Binding-site contacts:
Ligand atom C3 contacts residue PHE66 of chain 1.F at 4.3 Å (hydrophobic).
Ligand atom O4 contacts residue PHE66 of chain 1.F at 4.5 Å.
Ligand atom C5 contacts residue PHE66 of chain 1.F at 3.7 Å (hydrophobic).
Ligand atom C7 contacts residue ASN196 of chain 1.F at 3.0 Å.
Ligand atom C7 contacts residue TRP520 of chain 1.E at 3.7 Å (hydrophobic).
Ligand atom C8 contacts residue TRP520 of chain 1.E at 3.3 Å (hydrophobic).
Ligand atom O7 contacts residue TRP520 of chain 1.E at 3.7 Å.
Ligand atom O6 contacts residue THR198 of chain 1.F at 4.3 Å.
Ligand atom O5 contacts residue PHE66 of chain 1.F at 4.2 Å.
Ligand atom C4 contacts residue PHE66 of chain 1.F at 4.5 Å (hydrophobic).
Ligand atom O5 contacts residue ASN196 of chain 1.F at 2.4 Å (h-bond).
Ligand atom N2 contacts residue TRP520 of chain 1.E at 4.3 Å.
Ligand atom C6 contacts residue GLU262 of chain 1.F at 4.2 Å.
Ligand atom C6 contacts residue PHE66 of chain 1.F at 4.4 Å (hydrophobic).
Ligand atom C1 contacts residue ASN196 of chain 1.F at 1.4 Å.
Ligand atom N2 contacts residue ASN196 of chain 1.F at 2.8 Å (h-bond).
Ligand atom C2 contacts residue ASN196 of chain 1.F at 2.5 Å.
Ligand atom C3 contacts residue ASN196 of chain 1.F at 3.8 Å.
Ligand atom C5 contacts residue ASN196 of chain 1.F at 3.7 Å.
Ligand atom C1 contacts residue PHE66 of chain 1.F at 4.1 Å (hydrophobic).
Ligand atom O7 contacts residue ASN196 of chain 1.F at 2.4 Å (h-bond).
Ligand atom C8 contacts residue ASN196 of chain 1.F at 4.3 Å.
Ligand atom C8 contacts residue PHE639 of chain 1.E at 3.6 Å (hydrophobic).
Ligand atom C4 contacts residue ASN196 of chain 1.F at 4.3 Å.
Ligand atom O6 contacts residue GLU262 of chain 1.F at 3.7 Å.
Ligand atom O5 contacts residue GLU262 of chain 1.F at 4.2 Å.

A protein and the small-molecule ligand that binds it are described below.
Small molecule (SMILES): CC(=O)N[C@@H]1[C@@H](O)[C@H](O)[C@@H](CO)O[C@H]1O

Sequence of chain 1.E:
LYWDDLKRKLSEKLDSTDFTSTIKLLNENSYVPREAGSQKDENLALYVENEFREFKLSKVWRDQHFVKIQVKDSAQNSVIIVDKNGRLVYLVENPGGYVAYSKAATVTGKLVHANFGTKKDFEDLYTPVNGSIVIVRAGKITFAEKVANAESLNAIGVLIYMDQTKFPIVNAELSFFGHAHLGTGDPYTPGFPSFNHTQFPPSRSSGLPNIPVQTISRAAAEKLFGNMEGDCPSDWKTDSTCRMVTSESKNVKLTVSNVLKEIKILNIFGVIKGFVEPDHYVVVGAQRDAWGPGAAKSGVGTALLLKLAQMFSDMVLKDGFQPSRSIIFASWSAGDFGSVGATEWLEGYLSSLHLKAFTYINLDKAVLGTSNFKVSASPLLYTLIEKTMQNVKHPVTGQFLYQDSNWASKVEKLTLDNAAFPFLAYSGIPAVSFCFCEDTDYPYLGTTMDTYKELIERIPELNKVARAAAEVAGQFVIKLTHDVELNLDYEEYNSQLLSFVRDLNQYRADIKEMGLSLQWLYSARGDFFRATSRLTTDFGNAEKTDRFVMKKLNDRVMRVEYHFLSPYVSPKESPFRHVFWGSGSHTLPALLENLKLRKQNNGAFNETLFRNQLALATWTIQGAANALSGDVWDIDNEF

Sequence of chain 1.F:
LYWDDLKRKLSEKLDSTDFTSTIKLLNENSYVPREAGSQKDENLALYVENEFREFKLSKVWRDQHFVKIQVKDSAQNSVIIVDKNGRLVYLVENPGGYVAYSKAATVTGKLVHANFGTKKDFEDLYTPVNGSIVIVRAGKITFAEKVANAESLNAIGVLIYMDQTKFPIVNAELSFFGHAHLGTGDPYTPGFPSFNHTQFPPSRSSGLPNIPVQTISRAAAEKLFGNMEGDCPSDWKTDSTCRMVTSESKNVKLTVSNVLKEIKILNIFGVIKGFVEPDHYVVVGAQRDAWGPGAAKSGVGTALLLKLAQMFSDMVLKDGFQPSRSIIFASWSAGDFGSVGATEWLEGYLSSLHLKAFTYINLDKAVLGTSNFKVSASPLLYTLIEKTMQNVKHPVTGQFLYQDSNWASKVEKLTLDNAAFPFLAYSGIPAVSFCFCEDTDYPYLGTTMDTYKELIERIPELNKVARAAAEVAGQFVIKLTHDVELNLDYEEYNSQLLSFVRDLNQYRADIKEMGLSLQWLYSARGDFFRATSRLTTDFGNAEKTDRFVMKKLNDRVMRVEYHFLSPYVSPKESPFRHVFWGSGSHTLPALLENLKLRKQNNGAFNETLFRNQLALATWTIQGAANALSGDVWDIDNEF